Sequence of chain 1.A:
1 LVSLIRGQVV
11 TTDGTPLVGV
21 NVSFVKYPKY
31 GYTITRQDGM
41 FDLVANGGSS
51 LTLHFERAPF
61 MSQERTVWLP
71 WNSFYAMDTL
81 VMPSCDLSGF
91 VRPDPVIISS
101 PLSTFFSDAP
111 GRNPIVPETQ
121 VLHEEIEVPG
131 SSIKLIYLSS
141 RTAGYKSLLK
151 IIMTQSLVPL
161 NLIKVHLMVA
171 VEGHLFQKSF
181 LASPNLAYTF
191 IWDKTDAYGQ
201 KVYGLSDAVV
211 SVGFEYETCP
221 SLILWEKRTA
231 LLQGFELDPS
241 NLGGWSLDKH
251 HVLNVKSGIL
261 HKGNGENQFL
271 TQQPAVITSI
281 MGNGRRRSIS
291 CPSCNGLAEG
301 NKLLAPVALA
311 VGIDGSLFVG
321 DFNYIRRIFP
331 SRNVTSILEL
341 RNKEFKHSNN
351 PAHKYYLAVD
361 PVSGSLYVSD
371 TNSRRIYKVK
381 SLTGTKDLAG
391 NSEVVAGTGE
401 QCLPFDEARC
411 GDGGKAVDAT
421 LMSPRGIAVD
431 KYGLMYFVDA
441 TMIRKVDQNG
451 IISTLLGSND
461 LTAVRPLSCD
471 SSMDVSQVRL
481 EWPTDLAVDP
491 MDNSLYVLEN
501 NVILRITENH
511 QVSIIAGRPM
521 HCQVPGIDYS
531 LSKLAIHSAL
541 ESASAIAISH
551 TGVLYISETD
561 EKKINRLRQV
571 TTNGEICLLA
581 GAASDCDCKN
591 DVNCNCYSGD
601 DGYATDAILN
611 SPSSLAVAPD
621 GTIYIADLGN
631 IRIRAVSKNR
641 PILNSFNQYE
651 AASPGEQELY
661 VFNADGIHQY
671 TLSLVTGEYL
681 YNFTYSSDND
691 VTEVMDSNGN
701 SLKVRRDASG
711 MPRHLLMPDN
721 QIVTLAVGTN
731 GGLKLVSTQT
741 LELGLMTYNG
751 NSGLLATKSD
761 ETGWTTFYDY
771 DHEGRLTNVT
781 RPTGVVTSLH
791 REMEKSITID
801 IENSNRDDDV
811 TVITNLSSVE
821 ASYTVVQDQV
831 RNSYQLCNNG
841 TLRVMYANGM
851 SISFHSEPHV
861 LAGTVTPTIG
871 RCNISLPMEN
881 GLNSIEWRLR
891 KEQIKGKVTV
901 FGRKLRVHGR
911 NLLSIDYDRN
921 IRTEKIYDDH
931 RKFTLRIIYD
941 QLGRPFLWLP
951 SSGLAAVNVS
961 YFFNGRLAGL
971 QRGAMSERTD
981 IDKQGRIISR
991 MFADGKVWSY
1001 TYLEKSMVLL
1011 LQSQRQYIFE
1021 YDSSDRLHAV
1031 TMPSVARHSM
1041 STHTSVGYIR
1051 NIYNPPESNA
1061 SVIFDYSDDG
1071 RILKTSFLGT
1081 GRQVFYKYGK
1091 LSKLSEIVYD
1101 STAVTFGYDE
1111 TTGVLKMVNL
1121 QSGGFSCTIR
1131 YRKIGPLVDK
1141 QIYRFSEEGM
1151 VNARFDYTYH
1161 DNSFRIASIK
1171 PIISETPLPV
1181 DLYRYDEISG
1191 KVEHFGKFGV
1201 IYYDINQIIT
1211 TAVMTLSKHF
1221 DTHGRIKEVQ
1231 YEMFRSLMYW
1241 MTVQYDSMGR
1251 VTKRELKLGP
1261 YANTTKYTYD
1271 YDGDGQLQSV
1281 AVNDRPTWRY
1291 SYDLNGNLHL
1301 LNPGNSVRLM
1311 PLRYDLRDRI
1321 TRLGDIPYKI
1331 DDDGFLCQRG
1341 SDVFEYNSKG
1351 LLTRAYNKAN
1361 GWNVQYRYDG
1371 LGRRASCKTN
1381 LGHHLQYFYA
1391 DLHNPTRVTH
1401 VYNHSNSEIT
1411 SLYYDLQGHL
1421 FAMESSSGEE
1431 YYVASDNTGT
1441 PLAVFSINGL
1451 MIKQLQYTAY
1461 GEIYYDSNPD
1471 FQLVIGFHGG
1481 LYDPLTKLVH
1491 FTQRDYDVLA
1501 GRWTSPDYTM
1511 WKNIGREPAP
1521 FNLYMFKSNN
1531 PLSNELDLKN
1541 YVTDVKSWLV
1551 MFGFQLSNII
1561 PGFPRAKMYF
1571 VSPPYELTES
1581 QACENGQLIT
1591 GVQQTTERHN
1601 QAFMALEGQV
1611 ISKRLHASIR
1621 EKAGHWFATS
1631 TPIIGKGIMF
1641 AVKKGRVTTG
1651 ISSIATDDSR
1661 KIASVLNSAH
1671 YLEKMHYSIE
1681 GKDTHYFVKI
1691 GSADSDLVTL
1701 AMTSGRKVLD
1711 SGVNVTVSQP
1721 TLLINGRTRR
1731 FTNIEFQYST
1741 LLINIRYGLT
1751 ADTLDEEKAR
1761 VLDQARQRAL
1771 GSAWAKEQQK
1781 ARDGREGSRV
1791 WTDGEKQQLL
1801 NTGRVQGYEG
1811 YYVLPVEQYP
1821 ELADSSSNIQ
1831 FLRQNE

A small-molecule ligand and the protein it binds are described below.
Small molecule (SMILES): CC(=O)N[C@@H]1[C@@H](O)[C@H](O)[C@@H](CO)O[C@H]1O

Binding-site contacts:
Ligand atom O5 contacts residue ASN873 of chain 1.A at 2.3 Å (h-bond).
Ligand atom C6 contacts residue SER884 of chain 1.A at 3.3 Å.
Ligand atom O7 contacts residue ASN873 of chain 1.A at 4.2 Å.
Ligand atom O5 contacts residue ARG871 of chain 1.A at 4.4 Å.
Ligand atom C6 contacts residue ARG871 of chain 1.A at 3.6 Å.
Ligand atom C1 contacts residue SER884 of chain 1.A at 4.1 Å.
Ligand atom O6 contacts residue SER884 of chain 1.A at 4.4 Å.
Ligand atom O5 contacts residue SER884 of chain 1.A at 3.1 Å (h-bond).
Ligand atom C5 contacts residue SER884 of chain 1.A at 3.8 Å.
Ligand atom C5 contacts residue ASN873 of chain 1.A at 3.6 Å.
Ligand atom C5 contacts residue ARG871 of chain 1.A at 3.5 Å.
Ligand atom C7 contacts residue ASN873 of chain 1.A at 3.4 Å.
Ligand atom N2 contacts residue ASN873 of chain 1.A at 3.0 Å (h-bond).
Ligand atom C3 contacts residue ASN873 of chain 1.A at 3.8 Å.
Ligand atom C8 contacts residue ASN873 of chain 1.A at 3.5 Å.
Ligand atom C4 contacts residue ASN873 of chain 1.A at 4.2 Å.
Ligand atom C2 contacts residue ASN873 of chain 1.A at 2.4 Å.
Ligand atom O6 contacts residue ARG871 of chain 1.A at 2.8 Å (salt-bridge).
Ligand atom C1 contacts residue ASN873 of chain 1.A at 1.4 Å.
Ligand atom C7 contacts residue HIS855 of chain 1.A at 4.4 Å.
Ligand atom C4 contacts residue ARG871 of chain 1.A at 4.3 Å.
Ligand atom C8 contacts residue HIS855 of chain 1.A at 3.6 Å.
Ligand atom O4 contacts residue ARG871 of chain 1.A at 3.8 Å.